Sequence of chain 1.I:
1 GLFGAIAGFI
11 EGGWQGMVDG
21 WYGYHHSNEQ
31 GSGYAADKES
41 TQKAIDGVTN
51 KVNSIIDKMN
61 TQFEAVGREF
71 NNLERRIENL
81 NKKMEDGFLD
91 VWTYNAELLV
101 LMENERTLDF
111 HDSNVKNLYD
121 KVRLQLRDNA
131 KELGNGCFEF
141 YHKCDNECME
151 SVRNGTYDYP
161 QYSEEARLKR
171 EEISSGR

Binding-site contacts:
Ligand atom C7 contacts residue GLN15 of chain 1.I at 4.0 Å.
Ligand atom N2 contacts residue GLN15 of chain 1.I at 3.3 Å (h-bond).
Ligand atom C2 contacts residue GLN15 of chain 1.I at 4.2 Å.
Ligand atom C5 contacts residue ASN15 of chain 1.C at 3.8 Å.
Ligand atom C2 contacts residue ASN15 of chain 1.C at 2.4 Å.
Ligand atom C1 contacts residue GLN15 of chain 1.I at 4.0 Å.
Ligand atom C4 contacts residue ASN15 of chain 1.C at 4.3 Å.
Ligand atom O5 contacts residue ASN15 of chain 1.C at 2.5 Å (h-bond).
Ligand atom C3 contacts residue ASN15 of chain 1.C at 3.8 Å.
Ligand atom C8 contacts residue GLN15 of chain 1.I at 3.7 Å.
Ligand atom C8 contacts residue ASN14 of chain 1.C at 4.5 Å.
Ligand atom C1 contacts residue ASN15 of chain 1.C at 1.5 Å.
Ligand atom O7 contacts residue ASN15 of chain 1.C at 3.5 Å (h-bond).
Ligand atom C7 contacts residue ASN15 of chain 1.C at 3.3 Å.
Ligand atom C8 contacts residue ASN15 of chain 1.C at 4.3 Å.
Ligand atom N2 contacts residue ASN15 of chain 1.C at 2.8 Å (h-bond).

Sequence of chain 1.C:
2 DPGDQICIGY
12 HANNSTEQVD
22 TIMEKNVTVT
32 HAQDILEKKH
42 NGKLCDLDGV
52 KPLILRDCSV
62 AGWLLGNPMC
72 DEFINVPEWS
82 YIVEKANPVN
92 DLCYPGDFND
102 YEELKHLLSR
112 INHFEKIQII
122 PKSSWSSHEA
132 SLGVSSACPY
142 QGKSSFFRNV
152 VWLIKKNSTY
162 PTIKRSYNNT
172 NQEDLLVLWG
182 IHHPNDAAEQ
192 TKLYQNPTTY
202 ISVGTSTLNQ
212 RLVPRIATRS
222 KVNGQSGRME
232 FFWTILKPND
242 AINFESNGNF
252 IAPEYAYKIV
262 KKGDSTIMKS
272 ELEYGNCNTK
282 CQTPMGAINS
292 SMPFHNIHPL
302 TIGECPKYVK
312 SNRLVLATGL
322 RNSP

A small-molecule ligand and the protein it binds are described below.
Small molecule (SMILES): CC(=O)N[C@H]1[C@H](O[C@H]2[C@H](O)[C@@H](NC(C)=O)CO[C@@H]2CO)O[C@H](CO)[C@@H](O)[C@@H]1O